Sequence of chain 1.A:
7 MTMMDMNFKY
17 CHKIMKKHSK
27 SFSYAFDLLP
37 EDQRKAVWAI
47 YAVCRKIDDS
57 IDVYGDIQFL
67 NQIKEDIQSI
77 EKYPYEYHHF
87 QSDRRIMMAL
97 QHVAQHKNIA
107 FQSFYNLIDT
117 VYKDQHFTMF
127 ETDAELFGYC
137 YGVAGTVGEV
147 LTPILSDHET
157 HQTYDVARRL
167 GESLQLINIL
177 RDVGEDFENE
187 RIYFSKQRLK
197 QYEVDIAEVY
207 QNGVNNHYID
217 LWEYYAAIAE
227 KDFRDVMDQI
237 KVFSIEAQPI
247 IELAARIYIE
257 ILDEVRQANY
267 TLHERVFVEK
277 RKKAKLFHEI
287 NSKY

This protein binds this small molecule.
Small molecule (SMILES): CC(C)=CCC/C(C)=C/CC/C(C)=C/CS[P](=O)(O)OP(=O)(O)O

Binding-site contacts:
Ligand atom O3B contacts residue MG1 of chain 1.G at 2.1 Å.
Ligand atom O2B contacts residue FPS1 of chain 1.D at 2.7 Å (h-bond).
Ligand atom PA contacts residue MG1 of chain 1.E at 3.3 Å.
Ligand atom O3A contacts residue MG1 of chain 1.G at 3.5 Å.
Ligand atom C1 contacts residue FPS1 of chain 1.D at 3.6 Å.
Ligand atom O2A contacts residue MG1 of chain 1.E at 1.8 Å.
Ligand atom C4 contacts residue FPS1 of chain 1.D at 3.3 Å.
Ligand atom C7 contacts residue CYS50 of chain 1.A at 3.4 Å (hydrophobic).
Ligand atom C13 contacts residue FPS1 of chain 1.D at 3.5 Å.
Ligand atom C13 contacts residue TYR47 of chain 1.A at 3.5 Å (hydrophobic).
Ligand atom O1A contacts residue FPS1 of chain 1.D at 2.8 Å (h-bond).
Ligand atom C11 contacts residue TYR47 of chain 1.A at 3.6 Å (hydrophobic).
Ligand atom O1A contacts residue ARG177 of chain 1.A at 3.5 Å (salt-bridge).
Ligand atom O3B contacts residue ASP54 of chain 1.A at 3.0 Å (salt-bridge).
Ligand atom C9 contacts residue ARG51 of chain 1.A at 3.7 Å.
Ligand atom O2B contacts residue MG1 of chain 1.F at 2.0 Å.
Ligand atom PB contacts residue MG1 of chain 1.F at 3.5 Å.
Ligand atom C12 contacts residue VAL143 of chain 1.A at 3.7 Å (hydrophobic).
Ligand atom O2A contacts residue ASN174 of chain 1.A at 2.7 Å (h-bond).
Ligand atom C14 contacts residue LEU147 of chain 1.A at 3.6 Å (hydrophobic).
Ligand atom O2B contacts residue ARG51 of chain 1.A at 3.2 Å (salt-bridge).
Ligand atom C15 contacts residue TYR47 of chain 1.A at 3.5 Å (hydrophobic).
Ligand atom O2A contacts residue ASP178 of chain 1.A at 2.8 Å (salt-bridge).
Ligand atom PB contacts residue MG1 of chain 1.G at 3.2 Å.
Ligand atom C14 contacts residue FPS1 of chain 1.D at 3.7 Å.
Ligand atom C12 contacts residue TYR47 of chain 1.A at 3.5 Å (hydrophobic).
Ligand atom PB contacts residue ARG51 of chain 1.A at 3.5 Å.
Ligand atom C6 contacts residue CYS50 of chain 1.A at 3.6 Å (hydrophobic).
Ligand atom C5 contacts residue ASP54 of chain 1.A at 3.7 Å.
Ligand atom C15 contacts residue FPS1 of chain 1.D at 3.8 Å.
Ligand atom O1A contacts residue ASN174 of chain 1.A at 3.4 Å (h-bond).
Ligand atom PA contacts residue MG1 of chain 1.F at 3.5 Å.
Ligand atom C6 contacts residue ASP54 of chain 1.A at 3.5 Å.
Ligand atom O1A contacts residue MG1 of chain 1.F at 2.1 Å.
Ligand atom C9 contacts residue TYR47 of chain 1.A at 3.8 Å (hydrophobic).
Ligand atom PA contacts residue ASN174 of chain 1.A at 3.6 Å.
Ligand atom C2 contacts residue ASP54 of chain 1.A at 3.7 Å.
Ligand atom C8 contacts residue CYS50 of chain 1.A at 3.4 Å (hydrophobic).
Ligand atom O3B contacts residue ARG51 of chain 1.A at 2.6 Å (salt-bridge).
Ligand atom C10 contacts residue CYS50 of chain 1.A at 3.3 Å (hydrophobic).